Sequence of chain 1.A:
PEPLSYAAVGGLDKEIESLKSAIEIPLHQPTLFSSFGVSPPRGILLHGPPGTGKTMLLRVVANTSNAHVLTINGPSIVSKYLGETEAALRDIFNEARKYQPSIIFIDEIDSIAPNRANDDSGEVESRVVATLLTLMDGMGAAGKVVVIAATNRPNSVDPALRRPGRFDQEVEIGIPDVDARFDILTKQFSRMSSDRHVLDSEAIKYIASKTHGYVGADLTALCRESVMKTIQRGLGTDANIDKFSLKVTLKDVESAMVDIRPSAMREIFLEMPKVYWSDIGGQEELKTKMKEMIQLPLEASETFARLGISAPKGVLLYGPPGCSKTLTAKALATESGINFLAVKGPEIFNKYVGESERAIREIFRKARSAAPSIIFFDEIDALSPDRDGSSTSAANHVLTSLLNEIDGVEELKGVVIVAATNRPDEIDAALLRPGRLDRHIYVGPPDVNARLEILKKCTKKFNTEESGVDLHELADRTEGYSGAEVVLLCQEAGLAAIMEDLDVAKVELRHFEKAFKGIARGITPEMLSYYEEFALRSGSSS

Sequence of chain 1.B:
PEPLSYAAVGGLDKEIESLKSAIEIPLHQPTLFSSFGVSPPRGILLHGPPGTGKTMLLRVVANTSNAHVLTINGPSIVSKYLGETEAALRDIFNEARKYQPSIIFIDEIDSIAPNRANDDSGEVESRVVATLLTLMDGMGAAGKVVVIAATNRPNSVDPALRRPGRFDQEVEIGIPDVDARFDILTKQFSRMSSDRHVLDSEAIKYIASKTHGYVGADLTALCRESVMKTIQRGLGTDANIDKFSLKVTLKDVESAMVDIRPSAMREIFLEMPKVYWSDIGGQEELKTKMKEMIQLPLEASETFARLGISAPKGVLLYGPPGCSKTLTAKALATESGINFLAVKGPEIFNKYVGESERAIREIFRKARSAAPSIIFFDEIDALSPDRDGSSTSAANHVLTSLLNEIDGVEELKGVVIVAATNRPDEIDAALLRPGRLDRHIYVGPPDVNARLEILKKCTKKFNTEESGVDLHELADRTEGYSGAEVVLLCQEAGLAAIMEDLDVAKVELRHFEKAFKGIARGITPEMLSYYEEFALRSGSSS

Binding-site contacts:
Ligand atom O1A contacts residue GLY291 of chain 1.A at 3.7 Å.
Ligand atom C6 contacts residue ILE422 of chain 1.A at 3.5 Å (hydrophobic).
Ligand atom S1G contacts residue LYS292 of chain 1.A at 3.5 Å.
Ligand atom N3 contacts residue GLY454 of chain 1.A at 3.8 Å.
Ligand atom C2 contacts residue GLY291 of chain 1.A at 3.5 Å.
Ligand atom C2 contacts residue THR290 of chain 1.A at 3.0 Å.
Ligand atom O2A contacts residue THR293 of chain 1.A at 3.4 Å (h-bond).
Ligand atom O1A contacts residue THR293 of chain 1.A at 3.0 Å (h-bond).
Ligand atom O2B contacts residue THR293 of chain 1.A at 2.6 Å (h-bond).
Ligand atom O4' contacts residue ALA455 of chain 1.A at 3.4 Å.
Ligand atom N6 contacts residue ILE422 of chain 1.A at 3.3 Å.
Ligand atom C8 contacts residue MET294 of chain 1.A at 3.4 Å (hydrophobic).
Ligand atom PA contacts residue THR293 of chain 1.A at 3.9 Å.
Ligand atom O1A contacts residue LYS292 of chain 1.A at 3.7 Å.
Ligand atom N3 contacts residue ALA455 of chain 1.A at 3.6 Å.
Ligand atom C2 contacts residue GLY454 of chain 1.A at 3.6 Å.
Ligand atom O1B contacts residue GLY291 of chain 1.A at 2.9 Å (h-bond).
Ligand atom C1' contacts residue THR458 of chain 1.A at 3.6 Å.
Ligand atom N1 contacts residue ILE422 of chain 1.A at 3.5 Å.
Ligand atom O3B contacts residue GLY289 of chain 1.A at 2.9 Å (h-bond).
Ligand atom C5 contacts residue MET294 of chain 1.A at 3.4 Å (hydrophobic).
Ligand atom PB contacts residue GLY289 of chain 1.A at 3.6 Å.
Ligand atom N9 contacts residue MET294 of chain 1.A at 3.7 Å.
Ligand atom C8 contacts residue GLN426 of chain 1.A at 3.8 Å.
Ligand atom N7 contacts residue MET294 of chain 1.A at 3.1 Å.
Ligand atom O1B contacts residue THR290 of chain 1.A at 3.4 Å (h-bond).
Ligand atom S1G contacts residue ASN390 of chain 1.A at 3.5 Å.
Ligand atom PB contacts residue LYS292 of chain 1.A at 3.8 Å.
Ligand atom N9 contacts residue THR458 of chain 1.A at 3.9 Å.
Ligand atom C4' contacts residue ALA455 of chain 1.A at 3.6 Å (hydrophobic).
Ligand atom C4 contacts residue MET294 of chain 1.A at 3.8 Å (hydrophobic).
Ligand atom N1 contacts residue THR290 of chain 1.A at 3.3 Å (h-bond).
Ligand atom O1B contacts residue GLY289 of chain 1.A at 3.6 Å (h-bond).
Ligand atom N6 contacts residue GLY248 of chain 1.A at 2.8 Å (h-bond).
Ligand atom O1B contacts residue LYS292 of chain 1.A at 2.8 Å (salt-bridge).
Ligand atom O3A contacts residue GLY289 of chain 1.A at 3.6 Å.
Ligand atom O3A contacts residue GLY291 of chain 1.A at 3.9 Å.
Ligand atom O3G contacts residue GLU346 of chain 1.A at 3.4 Å (salt-bridge).
Ligand atom O3G contacts residue THR293 of chain 1.A at 2.9 Å (h-bond).
Ligand atom O1A contacts residue MET294 of chain 1.A at 2.9 Å (h-bond).

A small-molecule ligand and the protein it binds are described below.
Small molecule (SMILES): Nc1ncnc2c1ncn2[C@@H]1O[C@H](COP(=O)(O)OP(=O)(O)OP(O)(O)=S)[C@@H](O)[C@H]1O